Binding-site contacts:
Ligand atom C contacts residue TRP227 of chain 1.B at 3.5 Å (hydrophobic).
Ligand atom N contacts residue SER226 of chain 1.B at 2.7 Å (h-bond).
Ligand atom C contacts residue SER205 of chain 1.B at 2.0 Å.
Ligand atom CB contacts residue SER205 of chain 1.B at 2.8 Å.
Ligand atom O contacts residue HIS43 of chain 1.B at 3.5 Å (h-bond).
Ligand atom CA contacts residue GLY228 of chain 1.B at 2.8 Å.
Ligand atom O contacts residue GLY228 of chain 1.B at 2.9 Å (h-bond).
Ligand atom O contacts residue TRP227 of chain 1.B at 2.9 Å.
Ligand atom CZ contacts residue ASN95 of chain 1.B at 3.5 Å.
Ligand atom CA contacts residue SER226 of chain 1.B at 3.5 Å.
Ligand atom CD2 contacts residue ILE179 of chain 1.B at 3.7 Å (hydrophobic).
Ligand atom N contacts residue SER205 of chain 1.B at 3.2 Å (h-bond).
Ligand atom NE contacts residue GLY228 of chain 1.B at 3.6 Å.
Ligand atom C contacts residue HIS43 of chain 1.B at 3.7 Å.
Ligand atom NH2 contacts residue GLY230 of chain 1.B at 2.9 Å (h-bond).
Ligand atom O contacts residue SER205 of chain 1.B at 2.4 Å (h-bond).
Ligand atom CA contacts residue HIS43 of chain 1.B at 3.4 Å.
Ligand atom NH1 contacts residue GLY238 of chain 1.B at 3.5 Å.
Ligand atom CD contacts residue CYS201 of chain 1.B at 3.6 Å (hydrophobic).
Ligand atom NH1 contacts residue ALA200 of chain 1.B at 3.0 Å (h-bond).
Ligand atom CZ contacts residue ASP199 of chain 1.B at 3.4 Å.
Ligand atom CB contacts residue LEU96 of chain 1.B at 3.5 Å (hydrophobic).
Ligand atom C contacts residue HIS43 of chain 1.B at 2.6 Å.
Ligand atom CE2 contacts residue TRP227 of chain 1.B at 3.5 Å (hydrophobic).
Ligand atom NH2 contacts residue ASP199 of chain 1.B at 2.6 Å (salt-bridge).
Ligand atom NH1 contacts residue ASP199 of chain 1.B at 2.8 Å (salt-bridge).
Ligand atom CA contacts residue LEU96 of chain 1.B at 3.5 Å (hydrophobic).
Ligand atom CZ contacts residue LEU96 of chain 1.B at 3.6 Å (hydrophobic).
Ligand atom CA contacts residue SER205 of chain 1.B at 2.6 Å.
Ligand atom CD2 contacts residue TRP227 of chain 1.B at 3.6 Å (hydrophobic).
Ligand atom CB contacts residue SER226 of chain 1.B at 3.5 Å.
Ligand atom C contacts residue GLY228 of chain 1.B at 3.4 Å.
Ligand atom N contacts residue HIS43 of chain 1.B at 3.2 Å (h-bond).
Ligand atom N contacts residue GLY228 of chain 1.B at 3.0 Å (h-bond).
Ligand atom CG contacts residue TYR47 of chain 1.B at 3.4 Å (hydrophobic).
Ligand atom CB contacts residue CYS201 of chain 1.B at 3.6 Å (hydrophobic).
Ligand atom NH2 contacts residue GLY228 of chain 1.B at 3.7 Å.
Ligand atom O contacts residue GLY203 of chain 1.B at 3.0 Å (h-bond).
Ligand atom CZ contacts residue ALA200 of chain 1.B at 3.1 Å (hydrophobic).
Ligand atom NH2 contacts residue ALA200 of chain 1.B at 3.3 Å (h-bond).

Sequence of chain 1.B:
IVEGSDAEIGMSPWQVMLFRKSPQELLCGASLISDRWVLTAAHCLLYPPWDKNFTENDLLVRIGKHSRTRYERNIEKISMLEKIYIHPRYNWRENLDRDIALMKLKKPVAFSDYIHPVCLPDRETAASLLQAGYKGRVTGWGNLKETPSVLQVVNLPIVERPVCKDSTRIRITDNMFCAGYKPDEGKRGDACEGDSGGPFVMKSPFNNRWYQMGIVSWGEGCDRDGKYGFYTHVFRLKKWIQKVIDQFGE

This small molecule binds to this protein.
Small molecule (SMILES): NC(N)=NCCC[C@@H](C=O)NC(=O)[C@@H]1CCCN1C(=O)[C@@H](N)Cc1ccccc1